This small molecule binds to this protein.
Small molecule (SMILES): Nc1ncnc2c1ncn2[C@H]1C[C@H](O)[C@@H](COP(=O)(O)O)O1

Sequence of chain 2.A:
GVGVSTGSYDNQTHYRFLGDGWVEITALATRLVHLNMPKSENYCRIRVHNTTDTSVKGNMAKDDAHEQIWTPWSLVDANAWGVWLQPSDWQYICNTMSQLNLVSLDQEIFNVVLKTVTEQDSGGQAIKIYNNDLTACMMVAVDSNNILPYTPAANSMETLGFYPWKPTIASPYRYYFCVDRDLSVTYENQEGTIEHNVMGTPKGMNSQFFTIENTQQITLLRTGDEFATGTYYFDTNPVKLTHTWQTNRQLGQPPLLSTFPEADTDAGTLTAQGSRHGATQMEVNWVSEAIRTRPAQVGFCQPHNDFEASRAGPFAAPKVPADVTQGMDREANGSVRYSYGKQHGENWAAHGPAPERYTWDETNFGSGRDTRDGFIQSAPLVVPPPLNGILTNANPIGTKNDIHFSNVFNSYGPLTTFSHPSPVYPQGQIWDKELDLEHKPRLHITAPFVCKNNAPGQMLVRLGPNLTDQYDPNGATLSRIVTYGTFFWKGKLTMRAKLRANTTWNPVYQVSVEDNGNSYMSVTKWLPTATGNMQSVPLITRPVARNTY

Binding-site contacts:
Ligand atom O5' contacts residue ASN491 of chain 2.A at 3.5 Å (h-bond).
Ligand atom P contacts residue ASP273 of chain 2.A at 2.8 Å.
Ligand atom P contacts residue TYR271 of chain 2.A at 4.5 Å.
Ligand atom OP2 contacts residue ASP273 of chain 2.A at 2.4 Å.
Ligand atom C5' contacts residue ASP273 of chain 2.A at 3.8 Å.
Ligand atom OP1 contacts residue ASP273 of chain 2.A at 3.3 Å.
Ligand atom OP1 contacts residue TYR271 of chain 2.A at 3.1 Å (h-bond).
Ligand atom C5' contacts residue ASN491 of chain 2.A at 4.0 Å.
Ligand atom O5' contacts residue ASP273 of chain 2.A at 4.1 Å.
Ligand atom OP2 contacts residue ASN491 of chain 2.A at 1.7 Å (h-bond).
Ligand atom OP1 contacts residue PHE272 of chain 2.A at 3.4 Å.
Ligand atom P contacts residue PHE272 of chain 2.A at 4.3 Å.
Ligand atom OP1 contacts residue ASN491 of chain 2.A at 3.6 Å.
Ligand atom P contacts residue ASN491 of chain 2.A at 3.0 Å.